Binding-site contacts:
Ligand atom N7 contacts residue SER384 of chain 1.B at 3.5 Å.
Ligand atom C15 contacts residue LEU353 of chain 1.B at 3.9 Å (hydrophobic).
Ligand atom C10 contacts residue PHE285 of chain 1.B at 3.6 Å (hydrophobic).
Ligand atom O25 contacts residue VAL433 of chain 1.B at 3.4 Å (h-bond).
Ligand atom C11 contacts residue TRP387 of chain 1.C at 3.8 Å (hydrophobic).
Ligand atom C5 contacts residue TRP387 of chain 1.C at 3.4 Å (hydrophobic).
Ligand atom C12 contacts residue TRP387 of chain 1.C at 3.9 Å (hydrophobic).
Ligand atom C20 contacts residue PHE285 of chain 1.B at 3.6 Å (hydrophobic).
Ligand atom C21 contacts residue SER384 of chain 1.B at 3.7 Å.
Ligand atom C15 contacts residue TRP387 of chain 1.C at 3.9 Å (hydrophobic).
Ligand atom C9 contacts residue LEU353 of chain 1.B at 3.9 Å (hydrophobic).
Ligand atom C17 contacts residue TRP387 of chain 1.C at 3.6 Å (hydrophobic).
Ligand atom O16 contacts residue GLN323 of chain 1.B at 3.4 Å.
Ligand atom C4 contacts residue TRP387 of chain 1.C at 3.5 Å (hydrophobic).
Ligand atom C21 contacts residue TYR352 of chain 1.B at 3.6 Å (hydrophobic).
Ligand atom C22 contacts residue GLU388 of chain 1.C at 3.7 Å.
Ligand atom C3 contacts residue TRP387 of chain 1.C at 3.2 Å (hydrophobic).
Ligand atom N7 contacts residue TRP387 of chain 1.C at 3.5 Å.
Ligand atom C23 contacts residue GLU388 of chain 1.C at 3.7 Å.
Ligand atom C12 contacts residue PHE285 of chain 1.B at 3.8 Å (hydrophobic).
Ligand atom C12 contacts residue SER384 of chain 1.B at 3.9 Å.
Ligand atom C23 contacts residue ASN435 of chain 1.B at 3.8 Å.
Ligand atom C26 contacts residue SER384 of chain 1.C at 4.0 Å.
Ligand atom N8 contacts residue LEU353 of chain 1.B at 3.8 Å.
Ligand atom C13 contacts residue PHE285 of chain 1.B at 3.5 Å (hydrophobic).
Ligand atom C2 contacts residue TRP387 of chain 1.C at 3.6 Å (hydrophobic).
Ligand atom C21 contacts residue TRS1 of chain 1.T at 3.5 Å.
Ligand atom N1 contacts residue TRP387 of chain 1.C at 3.4 Å (h-bond).
Ligand atom C15 contacts residue SER384 of chain 1.C at 3.3 Å.
Ligand atom C12 contacts residue ASN435 of chain 1.B at 3.2 Å.
Ligand atom C20 contacts residue PRO284 of chain 1.B at 3.8 Å (hydrophobic).
Ligand atom C26 contacts residue ASP354 of chain 1.C at 3.7 Å.
Ligand atom C14 contacts residue GLN323 of chain 1.B at 3.5 Å.
Ligand atom C19 contacts residue ASN435 of chain 1.B at 3.3 Å.
Ligand atom C27 contacts residue VAL433 of chain 1.B at 3.6 Å (hydrophobic).
Ligand atom C17 contacts residue SER384 of chain 1.C at 3.4 Å.
Ligand atom C27 contacts residue GLU388 of chain 1.C at 4.0 Å.
Ligand atom N6 contacts residue TRP387 of chain 1.C at 3.7 Å.
Ligand atom C21 contacts residue TRP387 of chain 1.C at 3.5 Å (hydrophobic).
Ligand atom O25 contacts residue GLU388 of chain 1.C at 3.4 Å (salt-bridge).

Sequence of chain 1.C:
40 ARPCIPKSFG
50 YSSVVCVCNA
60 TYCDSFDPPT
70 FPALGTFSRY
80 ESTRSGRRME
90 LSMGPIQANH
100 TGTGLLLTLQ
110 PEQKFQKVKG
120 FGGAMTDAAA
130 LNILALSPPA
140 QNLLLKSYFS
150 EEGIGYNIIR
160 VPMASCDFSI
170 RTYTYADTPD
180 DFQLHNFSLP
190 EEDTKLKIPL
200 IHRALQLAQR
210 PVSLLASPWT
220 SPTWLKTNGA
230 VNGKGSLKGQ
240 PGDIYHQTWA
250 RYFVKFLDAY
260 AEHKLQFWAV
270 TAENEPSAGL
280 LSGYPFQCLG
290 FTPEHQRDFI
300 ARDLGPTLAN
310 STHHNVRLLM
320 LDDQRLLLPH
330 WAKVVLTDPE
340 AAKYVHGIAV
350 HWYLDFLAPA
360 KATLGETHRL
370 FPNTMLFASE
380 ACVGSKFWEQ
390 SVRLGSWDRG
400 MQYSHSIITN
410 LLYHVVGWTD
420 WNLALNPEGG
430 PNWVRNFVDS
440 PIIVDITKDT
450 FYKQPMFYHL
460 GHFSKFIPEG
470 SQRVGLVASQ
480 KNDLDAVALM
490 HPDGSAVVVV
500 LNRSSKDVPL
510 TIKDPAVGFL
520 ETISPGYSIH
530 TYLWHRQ

The small molecule below binds the protein below.
Small molecule (SMILES): COc1ccc(-c2cnc3c(cc(C4CCN(C(C)=O)CC4)n3C)n2)cc1

Sequence of chain 1.B:
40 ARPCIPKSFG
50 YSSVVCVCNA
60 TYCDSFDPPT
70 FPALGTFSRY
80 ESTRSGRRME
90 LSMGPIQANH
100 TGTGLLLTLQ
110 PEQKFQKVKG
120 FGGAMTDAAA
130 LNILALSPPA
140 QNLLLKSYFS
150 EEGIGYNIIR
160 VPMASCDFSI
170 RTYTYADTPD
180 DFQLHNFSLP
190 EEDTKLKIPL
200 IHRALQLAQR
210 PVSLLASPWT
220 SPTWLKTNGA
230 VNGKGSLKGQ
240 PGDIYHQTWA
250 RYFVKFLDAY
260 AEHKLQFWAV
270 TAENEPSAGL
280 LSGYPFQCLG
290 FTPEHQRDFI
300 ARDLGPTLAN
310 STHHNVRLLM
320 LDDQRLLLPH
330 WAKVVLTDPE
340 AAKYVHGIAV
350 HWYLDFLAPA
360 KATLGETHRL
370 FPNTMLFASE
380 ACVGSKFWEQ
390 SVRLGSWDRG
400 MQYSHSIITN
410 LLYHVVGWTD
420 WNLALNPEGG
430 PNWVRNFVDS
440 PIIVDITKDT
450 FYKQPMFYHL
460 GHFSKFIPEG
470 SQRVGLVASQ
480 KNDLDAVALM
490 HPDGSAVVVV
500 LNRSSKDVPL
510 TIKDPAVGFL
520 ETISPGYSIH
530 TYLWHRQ